Binding-site contacts:
Ligand atom O7 contacts residue ARG197 of chain 2.B at 4.4 Å.
Ligand atom C5 contacts residue ASN247 of chain 2.B at 3.6 Å.
Ligand atom C7 contacts residue HIS225 of chain 2.B at 4.1 Å.
Ligand atom C1 contacts residue ASN247 of chain 2.B at 1.4 Å.
Ligand atom C7 contacts residue TYR223 of chain 2.B at 4.2 Å (hydrophobic).
Ligand atom C8 contacts residue GLU222 of chain 2.B at 3.8 Å.
Ligand atom C8 contacts residue TYR224 of chain 2.B at 3.9 Å (hydrophobic).
Ligand atom N2 contacts residue ASN247 of chain 2.B at 2.7 Å (h-bond).
Ligand atom C7 contacts residue ASN247 of chain 2.B at 3.6 Å.
Ligand atom C3 contacts residue ASN247 of chain 2.B at 3.7 Å.
Ligand atom O7 contacts residue HIS225 of chain 2.B at 4.0 Å.
Ligand atom C8 contacts residue HIS225 of chain 2.B at 4.3 Å.
Ligand atom N2 contacts residue HIS225 of chain 2.B at 4.4 Å.
Ligand atom C2 contacts residue ASN247 of chain 2.B at 2.3 Å.
Ligand atom C7 contacts residue GLU222 of chain 2.B at 4.3 Å.
Ligand atom N2 contacts residue GLU222 of chain 2.B at 3.6 Å.
Ligand atom C4 contacts residue ASN247 of chain 2.B at 4.1 Å.
Ligand atom C8 contacts residue TYR223 of chain 2.B at 2.8 Å (hydrophobic).
Ligand atom O5 contacts residue ASN247 of chain 2.B at 2.4 Å (h-bond).
Ligand atom O7 contacts residue ASN247 of chain 2.B at 4.0 Å.
Ligand atom N2 contacts residue TYR224 of chain 2.B at 4.3 Å.

Sequence of chain 2.B:
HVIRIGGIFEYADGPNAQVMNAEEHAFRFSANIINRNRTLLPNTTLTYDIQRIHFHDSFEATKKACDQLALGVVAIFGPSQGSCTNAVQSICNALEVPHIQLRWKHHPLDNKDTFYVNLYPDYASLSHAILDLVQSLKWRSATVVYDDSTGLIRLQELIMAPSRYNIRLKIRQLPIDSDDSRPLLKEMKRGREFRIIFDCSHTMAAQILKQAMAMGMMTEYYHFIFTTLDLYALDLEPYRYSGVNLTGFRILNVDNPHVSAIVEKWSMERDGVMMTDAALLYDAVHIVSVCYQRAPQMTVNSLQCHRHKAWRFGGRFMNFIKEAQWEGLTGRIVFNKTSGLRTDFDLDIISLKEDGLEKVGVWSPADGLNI

The protein below binds the small molecule below.
Small molecule (SMILES): CC(=O)N[C@@H]1[C@@H](O)[C@H](O)[C@@H](CO)O[C@H]1O